Binding-site contacts:
Ligand atom O1A contacts residue SER113 of chain 1.A at 3.5 Å (h-bond).
Ligand atom O2G contacts residue ASN109 of chain 1.A at 2.8 Å (h-bond).
Ligand atom O1B contacts residue THR110 of chain 1.A at 3.3 Å (h-bond).
Ligand atom O3A contacts residue LYS112 of chain 1.A at 3.6 Å (salt-bridge).
Ligand atom N1 contacts residue ASP57 of chain 1.A at 2.9 Å (salt-bridge).
Ligand atom N2 contacts residue ASP57 of chain 1.A at 3.0 Å (salt-bridge).
Ligand atom O4' contacts residue LYS55 of chain 1.A at 3.2 Å (salt-bridge).
Ligand atom PB contacts residue LYS112 of chain 1.A at 3.5 Å.
Ligand atom O1B contacts residue ASN109 of chain 1.A at 3.5 Å (h-bond).
Ligand atom O1A contacts residue THR114 of chain 1.A at 2.6 Å (h-bond).
Ligand atom O6 contacts residue LYS83 of chain 1.A at 2.6 Å (salt-bridge).
Ligand atom C5 contacts residue LYS55 of chain 1.A at 3.5 Å.
Ligand atom N7 contacts residue ASN54 of chain 1.A at 3.7 Å.
Ligand atom N3B contacts residue ASN109 of chain 1.A at 3.3 Å (h-bond).
Ligand atom O6 contacts residue HIS82 of chain 1.A at 3.2 Å.
Ligand atom N2 contacts residue ILE58 of chain 1.A at 3.5 Å.
Ligand atom C4' contacts residue ASN109 of chain 1.A at 3.7 Å.
Ligand atom N9 contacts residue LYS55 of chain 1.A at 3.8 Å.
Ligand atom O1B contacts residue GLY111 of chain 1.A at 3.1 Å (h-bond).
Ligand atom O2' contacts residue LYS83 of chain 1.A at 2.5 Å (salt-bridge).
Ligand atom O2B contacts residue LYS112 of chain 1.A at 3.5 Å (salt-bridge).
Ligand atom O3A contacts residue GLY111 of chain 1.A at 3.2 Å (h-bond).
Ligand atom N1 contacts residue LYS55 of chain 1.A at 3.6 Å.
Ligand atom PG contacts residue ASN109 of chain 1.A at 3.5 Å.
Ligand atom O1A contacts residue GLY111 of chain 1.A at 3.4 Å.
Ligand atom O1B contacts residue LYS112 of chain 1.A at 2.5 Å (salt-bridge).
Ligand atom O6 contacts residue ASP57 of chain 1.A at 3.7 Å.
Ligand atom O6 contacts residue ASN54 of chain 1.A at 3.7 Å.
Ligand atom C6 contacts residue LYS83 of chain 1.A at 3.5 Å.
Ligand atom C2' contacts residue LYS83 of chain 1.A at 3.6 Å.
Ligand atom C6 contacts residue LYS55 of chain 1.A at 3.4 Å.
Ligand atom O2G contacts residue PRO108 of chain 1.A at 3.3 Å.
Ligand atom O1G contacts residue LYS112 of chain 1.A at 2.8 Å (salt-bridge).
Ligand atom O6 contacts residue LYS55 of chain 1.A at 3.3 Å.
Ligand atom O1A contacts residue LYS112 of chain 1.A at 3.7 Å.
Ligand atom PA contacts residue THR114 of chain 1.A at 3.7 Å.
Ligand atom N9 contacts residue LYS83 of chain 1.A at 3.7 Å.
Ligand atom O2B contacts residue SER113 of chain 1.A at 2.8 Å (h-bond).
Ligand atom C5' contacts residue ASN109 of chain 1.A at 3.2 Å.
Ligand atom C2 contacts residue ASP57 of chain 1.A at 3.7 Å.

Sequence of chain 1.A:
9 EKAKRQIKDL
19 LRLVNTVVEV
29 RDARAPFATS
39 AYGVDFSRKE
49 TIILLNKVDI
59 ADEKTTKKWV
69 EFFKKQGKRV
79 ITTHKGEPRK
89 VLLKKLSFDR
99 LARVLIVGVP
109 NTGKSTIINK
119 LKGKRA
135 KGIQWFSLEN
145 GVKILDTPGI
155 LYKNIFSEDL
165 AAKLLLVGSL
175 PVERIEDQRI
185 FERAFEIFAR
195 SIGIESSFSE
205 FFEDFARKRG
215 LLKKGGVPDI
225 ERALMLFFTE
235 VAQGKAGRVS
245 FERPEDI

A protein and the small-molecule ligand that binds it are described below.
Small molecule (SMILES): Nc1nc2c(ncn2[C@@H]2O[C@H](CO[P](=O)(O)O[P](=O)(O)NP(=O)(O)O)[C@@H](O)[C@H]2O)c(=O)[nH]1